A protein and the small-molecule ligand that binds it are described below.
Small molecule (SMILES): Cc1c(/C=C/C(=O)O)ccc2ccc(O[C@@H](C)c3c(Cl)ccc(F)c3Cl)cc12

Binding-site contacts:
Ligand atom C13 contacts residue LEU188 of chain 1.A at 3.5 Å (hydrophobic).
Ligand atom C04 contacts residue THR319 of chain 1.A at 3.8 Å.
Ligand atom O03 contacts residue ILE272 of chain 1.A at 3.9 Å.
Ligand atom CL02 contacts residue ALA192 of chain 1.A at 3.9 Å.
Ligand atom C02 contacts residue ILE199 of chain 1.A at 3.5 Å (hydrophobic).
Ligand atom C17 contacts residue LEU188 of chain 1.A at 3.6 Å (hydrophobic).
Ligand atom C15 contacts residue LEU315 of chain 1.A at 3.7 Å (hydrophobic).
Ligand atom O02 contacts residue LYS316 of chain 1.A at 3.3 Å.
Ligand atom O03 contacts residue LYS316 of chain 1.A at 3.3 Å (salt-bridge).
Ligand atom C17 contacts residue MET308 of chain 1.A at 3.5 Å (hydrophobic).
Ligand atom F01 contacts residue MET312 of chain 1.A at 3.2 Å.
Ligand atom C22 contacts residue ILE272 of chain 1.A at 3.8 Å (hydrophobic).
Ligand atom C16 contacts residue LEU188 of chain 1.A at 3.4 Å (hydrophobic).
Ligand atom C13 contacts residue ALA192 of chain 1.A at 3.5 Å (hydrophobic).
Ligand atom C17 contacts residue LEU311 of chain 1.A at 3.8 Å (hydrophobic).
Ligand atom C16 contacts residue LEU315 of chain 1.A at 3.6 Å (hydrophobic).
Ligand atom C10 contacts residue SER196 of chain 1.A at 2.9 Å.
Ligand atom C07 contacts residue ILE199 of chain 1.A at 3.6 Å (hydrophobic).
Ligand atom C13 contacts residue LEU191 of chain 1.A at 3.9 Å (hydrophobic).
Ligand atom C04 contacts residue LEU315 of chain 1.A at 3.8 Å (hydrophobic).
Ligand atom F01 contacts residue LEU280 of chain 1.A at 3.6 Å.
Ligand atom C12 contacts residue VAL195 of chain 1.A at 3.8 Å (hydrophobic).
Ligand atom C20 contacts residue LYS316 of chain 1.A at 3.7 Å.
Ligand atom C07 contacts residue LEU315 of chain 1.A at 3.8 Å (hydrophobic).
Ligand atom C16 contacts residue LEU311 of chain 1.A at 3.7 Å (hydrophobic).
Ligand atom C01 contacts residue ALA276 of chain 1.A at 3.9 Å (hydrophobic).
Ligand atom O03 contacts residue ARG207 of chain 1.A at 3.3 Å (salt-bridge).
Ligand atom O01 contacts residue ALA192 of chain 1.A at 3.7 Å.
Ligand atom C15 contacts residue LEU188 of chain 1.A at 3.9 Å (hydrophobic).
Ligand atom C04 contacts residue LYS316 of chain 1.A at 3.8 Å.
Ligand atom C22 contacts residue LYS316 of chain 1.A at 3.6 Å.
Ligand atom C21 contacts residue LYS316 of chain 1.A at 3.8 Å.
Ligand atom CL01 contacts residue ALA276 of chain 1.A at 3.4 Å.
Ligand atom C01 contacts residue ILE199 of chain 1.A at 3.9 Å (hydrophobic).
Ligand atom C11 contacts residue SER196 of chain 1.A at 3.2 Å.
Ligand atom C21 contacts residue ILE272 of chain 1.A at 3.8 Å (hydrophobic).
Ligand atom C05 contacts residue LEU315 of chain 1.A at 3.8 Å (hydrophobic).
Ligand atom C08 contacts residue LEU315 of chain 1.A at 3.7 Å (hydrophobic).
Ligand atom C18 contacts residue MET308 of chain 1.A at 3.9 Å (hydrophobic).
Ligand atom F01 contacts residue MET308 of chain 1.A at 3.3 Å.

Sequence of chain 1.A:
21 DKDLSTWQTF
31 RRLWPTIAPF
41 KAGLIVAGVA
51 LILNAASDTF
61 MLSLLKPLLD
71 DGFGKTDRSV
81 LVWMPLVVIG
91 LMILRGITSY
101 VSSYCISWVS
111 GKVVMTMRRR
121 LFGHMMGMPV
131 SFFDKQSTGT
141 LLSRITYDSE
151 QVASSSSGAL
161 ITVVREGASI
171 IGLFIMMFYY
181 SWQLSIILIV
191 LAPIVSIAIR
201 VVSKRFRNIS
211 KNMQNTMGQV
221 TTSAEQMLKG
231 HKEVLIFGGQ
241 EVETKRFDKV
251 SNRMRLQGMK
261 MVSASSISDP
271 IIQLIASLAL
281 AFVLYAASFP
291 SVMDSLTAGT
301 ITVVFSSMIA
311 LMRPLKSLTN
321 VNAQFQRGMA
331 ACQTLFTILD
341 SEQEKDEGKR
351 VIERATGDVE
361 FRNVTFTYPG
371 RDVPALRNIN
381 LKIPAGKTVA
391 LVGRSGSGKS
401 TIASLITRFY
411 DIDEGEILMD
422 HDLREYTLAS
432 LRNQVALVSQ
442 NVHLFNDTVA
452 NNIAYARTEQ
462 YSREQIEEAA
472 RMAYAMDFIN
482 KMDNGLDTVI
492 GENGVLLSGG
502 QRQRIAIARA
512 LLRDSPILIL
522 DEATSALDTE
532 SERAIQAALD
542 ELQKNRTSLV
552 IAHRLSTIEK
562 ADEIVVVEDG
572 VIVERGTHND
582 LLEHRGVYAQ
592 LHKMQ